This small molecule binds to this protein.
Small molecule (SMILES): CC(=O)N[C@H]1[C@H]([C@H](O)[C@H](O)CO)O[C@](C(=O)O)(n2cc(CCC(=O)NCC[C@@H]3O[C@H](CO)[C@H](O)[C@H](O)[C@H]3O)nn2)C[C@@H]1O

Sequence of chain 1.D:
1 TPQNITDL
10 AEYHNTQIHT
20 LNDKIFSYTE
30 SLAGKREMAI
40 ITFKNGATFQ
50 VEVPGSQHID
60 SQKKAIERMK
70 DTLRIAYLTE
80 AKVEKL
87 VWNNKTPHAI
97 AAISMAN

Binding-site contacts:
Ligand atom O4 contacts residue LYS91 of chain 1.C at 3.0 Å (salt-bridge).
Ligand atom O4 contacts residue GLN56 of chain 1.C at 3.3 Å.
Ligand atom OBB contacts residue TYR12 of chain 1.C at 3.7 Å.
Ligand atom C6 contacts residue HIS57 of chain 1.C at 3.8 Å.
Ligand atom C6 contacts residue TRP88 of chain 1.C at 3.6 Å (hydrophobic).
Ligand atom C3 contacts residue TRP88 of chain 1.C at 3.5 Å (hydrophobic).
Ligand atom CAW contacts residue GLY33 of chain 1.D at 3.6 Å.
Ligand atom O6 contacts residue TRP88 of chain 1.C at 3.6 Å.
Ligand atom O5 contacts residue GLN56 of chain 1.C at 3.9 Å.
Ligand atom O3 contacts residue LYS91 of chain 1.C at 2.9 Å (salt-bridge).
Ligand atom C4 contacts residue GLU51 of chain 1.C at 3.4 Å.
Ligand atom C4 contacts residue LYS91 of chain 1.C at 3.9 Å.
Ligand atom O6 contacts residue GLN61 of chain 1.C at 3.0 Å (h-bond).
Ligand atom NAN contacts residue TYR12 of chain 1.C at 3.7 Å.
Ligand atom OAY contacts residue TYR12 of chain 1.C at 3.7 Å.
Ligand atom C4 contacts residue TRP88 of chain 1.C at 3.6 Å (hydrophobic).
Ligand atom C5 contacts residue TRP88 of chain 1.C at 3.5 Å (hydrophobic).
Ligand atom OBC contacts residue TYR12 of chain 1.C at 3.5 Å.
Ligand atom OAX contacts residue ILE58 of chain 1.C at 3.8 Å.
Ligand atom O6 contacts residue HIS57 of chain 1.C at 3.8 Å.
Ligand atom CAK contacts residue TYR12 of chain 1.C at 3.5 Å (hydrophobic).
Ligand atom O3 contacts residue ASN90 of chain 1.C at 2.7 Å (h-bond).
Ligand atom OAZ contacts residue LYS34 of chain 1.D at 3.8 Å.
Ligand atom CAK contacts residue ARG35 of chain 1.D at 3.9 Å.
Ligand atom CAT contacts residue TYR12 of chain 1.C at 3.8 Å (hydrophobic).
Ligand atom OBC contacts residue HIS13 of chain 1.C at 2.7 Å (h-bond).
Ligand atom O2 contacts residue ASN90 of chain 1.C at 2.9 Å (h-bond).
Ligand atom C3 contacts residue LYS91 of chain 1.C at 3.8 Å.
Ligand atom CAU contacts residue GLY33 of chain 1.D at 3.8 Å.
Ligand atom CAP contacts residue GLU11 of chain 1.C at 3.3 Å.
Ligand atom NAJ contacts residue HIS13 of chain 1.C at 3.6 Å.
Ligand atom OAM contacts residue LYS34 of chain 1.D at 3.7 Å.
Ligand atom O4 contacts residue GLU51 of chain 1.C at 2.6 Å (salt-bridge).
Ligand atom CBA contacts residue HIS13 of chain 1.C at 3.8 Å.
Ligand atom CAO contacts residue GLU11 of chain 1.C at 3.8 Å.
Ligand atom C3 contacts residue ASN90 of chain 1.C at 3.6 Å.
Ligand atom OBD contacts residue GLU11 of chain 1.C at 3.4 Å (salt-bridge).
Ligand atom CAU contacts residue TYR12 of chain 1.C at 3.8 Å (hydrophobic).
Ligand atom O3 contacts residue TRP88 of chain 1.C at 3.7 Å.
Ligand atom NAN contacts residue GLU11 of chain 1.C at 3.1 Å (salt-bridge).

Sequence of chain 1.C:
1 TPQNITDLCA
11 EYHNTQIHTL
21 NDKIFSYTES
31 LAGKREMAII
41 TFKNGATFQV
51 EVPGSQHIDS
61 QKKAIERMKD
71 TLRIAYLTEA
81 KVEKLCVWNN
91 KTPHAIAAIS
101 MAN